This small molecule binds to this protein.
Small molecule (SMILES): CSc1ccc2cc([C@H](C)C(=O)O)ccc2c1

Sequence of chain 1.D:
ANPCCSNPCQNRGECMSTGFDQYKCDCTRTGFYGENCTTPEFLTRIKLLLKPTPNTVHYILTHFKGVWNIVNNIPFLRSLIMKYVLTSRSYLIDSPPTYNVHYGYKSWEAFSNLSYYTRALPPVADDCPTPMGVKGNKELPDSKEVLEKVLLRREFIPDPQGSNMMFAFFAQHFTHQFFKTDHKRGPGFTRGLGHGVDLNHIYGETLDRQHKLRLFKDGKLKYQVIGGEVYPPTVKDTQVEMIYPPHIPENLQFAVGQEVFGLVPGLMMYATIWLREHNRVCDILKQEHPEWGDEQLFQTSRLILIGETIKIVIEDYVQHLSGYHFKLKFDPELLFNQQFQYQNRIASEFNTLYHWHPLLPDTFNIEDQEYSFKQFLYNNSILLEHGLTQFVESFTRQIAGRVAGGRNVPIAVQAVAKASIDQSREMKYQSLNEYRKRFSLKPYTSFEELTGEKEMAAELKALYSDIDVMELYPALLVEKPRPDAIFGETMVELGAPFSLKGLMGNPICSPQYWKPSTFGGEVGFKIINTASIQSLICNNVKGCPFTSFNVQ

Binding-site contacts:
Ligand atom CAB contacts residue VAL318 of chain 1.D at 3.9 Å (hydrophobic).
Ligand atom SAK contacts residue GLY495 of chain 1.D at 4.0 Å.
Ligand atom OAC contacts residue ALA496 of chain 1.D at 3.6 Å.
Ligand atom OAC contacts residue ARG89 of chain 1.D at 2.9 Å (salt-bridge).
Ligand atom CAJ contacts residue ALA496 of chain 1.D at 3.8 Å (hydrophobic).
Ligand atom CAM contacts residue LEU321 of chain 1.D at 3.8 Å (hydrophobic).
Ligand atom OAD contacts residue TYR324 of chain 1.D at 2.6 Å (h-bond).
Ligand atom CAA contacts residue TRP356 of chain 1.D at 4.1 Å (hydrophobic).
Ligand atom CAA contacts residue PHE350 of chain 1.D at 3.7 Å (hydrophobic).
Ligand atom OAC contacts residue LEU500 of chain 1.D at 3.7 Å.
Ligand atom CAI contacts residue GLY495 of chain 1.D at 3.7 Å.
Ligand atom SAK contacts residue LEU321 of chain 1.D at 4.1 Å.
Ligand atom CAO contacts residue ALA496 of chain 1.D at 3.5 Å (hydrophobic).
Ligand atom CAF contacts residue LEU500 of chain 1.D at 4.0 Å (hydrophobic).
Ligand atom CAN contacts residue VAL318 of chain 1.D at 3.8 Å (hydrophobic).
Ligand atom CAG contacts residue VAL492 of chain 1.D at 3.7 Å (hydrophobic).
Ligand atom CAM contacts residue ALA496 of chain 1.D at 4.1 Å (hydrophobic).
Ligand atom CAA contacts residue TYR354 of chain 1.D at 3.5 Å (hydrophobic).
Ligand atom OAD contacts residue ARG89 of chain 1.D at 2.8 Å (salt-bridge).
Ligand atom CAA contacts residue SER499 of chain 1.D at 4.1 Å.
Ligand atom SAK contacts residue TRP356 of chain 1.D at 3.4 Å.
Ligand atom CAB contacts residue VAL85 of chain 1.D at 4.1 Å (hydrophobic).
Ligand atom CAN contacts residue ALA496 of chain 1.D at 3.8 Å (hydrophobic).
Ligand atom CAQ contacts residue TYR324 of chain 1.D at 3.6 Å (hydrophobic).
Ligand atom CAH contacts residue ALA496 of chain 1.D at 3.4 Å (hydrophobic).
Ligand atom CAB contacts residue TYR324 of chain 1.D at 4.1 Å (hydrophobic).
Ligand atom CAE contacts residue VAL492 of chain 1.D at 4.0 Å (hydrophobic).
Ligand atom CAM contacts residue GLY495 of chain 1.D at 4.0 Å.
Ligand atom CAH contacts residue VAL318 of chain 1.D at 3.8 Å (hydrophobic).
Ligand atom CAP contacts residue ALA496 of chain 1.D at 3.8 Å (hydrophobic).
Ligand atom CAE contacts residue LEU321 of chain 1.D at 4.1 Å (hydrophobic).
Ligand atom CAA contacts residue GLY495 of chain 1.D at 3.7 Å.
Ligand atom CAL contacts residue ALA496 of chain 1.D at 4.0 Å (hydrophobic).
Ligand atom CAF contacts residue ALA496 of chain 1.D at 3.6 Å (hydrophobic).
Ligand atom CAL contacts residue TYR324 of chain 1.D at 3.6 Å (hydrophobic).
Ligand atom OAC contacts residue VAL85 of chain 1.D at 3.8 Å.
Ligand atom CAB contacts residue LEU328 of chain 1.D at 3.8 Å (hydrophobic).
Ligand atom CAL contacts residue ARG89 of chain 1.D at 3.5 Å.
Ligand atom CAF contacts residue VAL318 of chain 1.D at 3.5 Å (hydrophobic).
Ligand atom CAI contacts residue ALA496 of chain 1.D at 3.7 Å (hydrophobic).